Binding-site contacts:
Ligand atom C5 contacts residue LEU310 of chain 1.A at 3.8 Å (hydrophobic).
Ligand atom C4 contacts residue VAL198 of chain 1.A at 3.8 Å (hydrophobic).
Ligand atom C6 contacts residue THR255 of chain 1.A at 3.6 Å.
Ligand atom C17 contacts residue LEU190 of chain 1.A at 4.1 Å (hydrophobic).
Ligand atom C4 contacts residue LEU310 of chain 1.A at 3.6 Å (hydrophobic).
Ligand atom C1 contacts residue ALA210 of chain 1.A at 3.5 Å (hydrophobic).
Ligand atom O13 contacts residue LEU190 of chain 1.A at 3.4 Å.
Ligand atom O30 contacts residue ALA210 of chain 1.A at 3.7 Å.
Ligand atom C9 contacts residue GLY261 of chain 1.A at 4.1 Å.
Ligand atom C16 contacts residue LEU190 of chain 1.A at 3.3 Å (hydrophobic).
Ligand atom C1 contacts residue GLU256 of chain 1.A at 3.6 Å.
Ligand atom C1 contacts residue LEU310 of chain 1.A at 3.8 Å (hydrophobic).
Ligand atom C9 contacts residue LEU190 of chain 1.A at 3.5 Å (hydrophobic).
Ligand atom C2 contacts residue ALA210 of chain 1.A at 3.7 Å (hydrophobic).
Ligand atom C10 contacts residue GLY261 of chain 1.A at 3.7 Å.
Ligand atom C16 contacts residue ASP265 of chain 1.A at 3.8 Å.
Ligand atom C11 contacts residue LEU310 of chain 1.A at 4.0 Å (hydrophobic).
Ligand atom C19 contacts residue VAL198 of chain 1.A at 4.1 Å (hydrophobic).
Ligand atom C10 contacts residue LEU190 of chain 1.A at 3.7 Å (hydrophobic).
Ligand atom O30 contacts residue GLU256 of chain 1.A at 3.7 Å.
Ligand atom O12 contacts residue VAL198 of chain 1.A at 3.8 Å.
Ligand atom O30 contacts residue PHE257 of chain 1.A at 3.5 Å.
Ligand atom C1 contacts residue THR255 of chain 1.A at 3.7 Å.
Ligand atom C9 contacts residue MET258 of chain 1.A at 4.0 Å (hydrophobic).
Ligand atom O13 contacts residue MET258 of chain 1.A at 3.1 Å (h-bond).
Ligand atom C2 contacts residue LEU310 of chain 1.A at 4.1 Å (hydrophobic).
Ligand atom O29 contacts residue LEU310 of chain 1.A at 4.1 Å.
Ligand atom C2 contacts residue MET258 of chain 1.A at 3.9 Å (hydrophobic).
Ligand atom C5 contacts residue VAL198 of chain 1.A at 3.9 Å (hydrophobic).
Ligand atom C15 contacts residue LEU190 of chain 1.A at 3.6 Å (hydrophobic).
Ligand atom O13 contacts residue PHE257 of chain 1.A at 3.7 Å.
Ligand atom O27 contacts residue LEU190 of chain 1.A at 3.9 Å.
Ligand atom O13 contacts residue GLY261 of chain 1.A at 4.0 Å.
Ligand atom C3 contacts residue LEU310 of chain 1.A at 4.0 Å (hydrophobic).
Ligand atom O30 contacts residue MET258 of chain 1.A at 2.8 Å (h-bond).
Ligand atom C6 contacts residue LEU310 of chain 1.A at 3.6 Å (hydrophobic).
Ligand atom O27 contacts residue SER262 of chain 1.A at 4.0 Å.
Ligand atom O12 contacts residue LEU310 of chain 1.A at 3.6 Å.
Ligand atom O29 contacts residue THR255 of chain 1.A at 2.8 Å (h-bond).
Ligand atom O27 contacts residue GLY261 of chain 1.A at 3.1 Å.

Sequence of chain 1.A:
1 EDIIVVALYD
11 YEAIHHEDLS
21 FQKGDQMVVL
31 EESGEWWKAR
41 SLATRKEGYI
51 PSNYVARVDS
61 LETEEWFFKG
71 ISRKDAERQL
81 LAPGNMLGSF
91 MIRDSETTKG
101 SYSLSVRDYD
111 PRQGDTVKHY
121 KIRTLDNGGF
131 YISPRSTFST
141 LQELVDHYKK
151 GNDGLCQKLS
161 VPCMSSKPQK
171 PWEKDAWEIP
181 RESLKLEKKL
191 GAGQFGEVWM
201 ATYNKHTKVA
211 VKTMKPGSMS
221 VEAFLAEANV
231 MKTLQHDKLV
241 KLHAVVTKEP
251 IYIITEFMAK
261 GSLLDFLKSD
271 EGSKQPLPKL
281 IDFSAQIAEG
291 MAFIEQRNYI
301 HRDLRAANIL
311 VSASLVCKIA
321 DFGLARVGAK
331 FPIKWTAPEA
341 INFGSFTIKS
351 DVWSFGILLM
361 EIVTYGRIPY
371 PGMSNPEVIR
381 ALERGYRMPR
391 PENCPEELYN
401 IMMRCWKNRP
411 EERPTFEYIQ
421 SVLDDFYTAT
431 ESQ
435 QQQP

The small molecule below binds the protein below.
Small molecule (SMILES): O=c1c(O)c(-c2ccc(O)c(O)c2)oc2cc(O)cc(O)c12